Sequence of chain 1.H:
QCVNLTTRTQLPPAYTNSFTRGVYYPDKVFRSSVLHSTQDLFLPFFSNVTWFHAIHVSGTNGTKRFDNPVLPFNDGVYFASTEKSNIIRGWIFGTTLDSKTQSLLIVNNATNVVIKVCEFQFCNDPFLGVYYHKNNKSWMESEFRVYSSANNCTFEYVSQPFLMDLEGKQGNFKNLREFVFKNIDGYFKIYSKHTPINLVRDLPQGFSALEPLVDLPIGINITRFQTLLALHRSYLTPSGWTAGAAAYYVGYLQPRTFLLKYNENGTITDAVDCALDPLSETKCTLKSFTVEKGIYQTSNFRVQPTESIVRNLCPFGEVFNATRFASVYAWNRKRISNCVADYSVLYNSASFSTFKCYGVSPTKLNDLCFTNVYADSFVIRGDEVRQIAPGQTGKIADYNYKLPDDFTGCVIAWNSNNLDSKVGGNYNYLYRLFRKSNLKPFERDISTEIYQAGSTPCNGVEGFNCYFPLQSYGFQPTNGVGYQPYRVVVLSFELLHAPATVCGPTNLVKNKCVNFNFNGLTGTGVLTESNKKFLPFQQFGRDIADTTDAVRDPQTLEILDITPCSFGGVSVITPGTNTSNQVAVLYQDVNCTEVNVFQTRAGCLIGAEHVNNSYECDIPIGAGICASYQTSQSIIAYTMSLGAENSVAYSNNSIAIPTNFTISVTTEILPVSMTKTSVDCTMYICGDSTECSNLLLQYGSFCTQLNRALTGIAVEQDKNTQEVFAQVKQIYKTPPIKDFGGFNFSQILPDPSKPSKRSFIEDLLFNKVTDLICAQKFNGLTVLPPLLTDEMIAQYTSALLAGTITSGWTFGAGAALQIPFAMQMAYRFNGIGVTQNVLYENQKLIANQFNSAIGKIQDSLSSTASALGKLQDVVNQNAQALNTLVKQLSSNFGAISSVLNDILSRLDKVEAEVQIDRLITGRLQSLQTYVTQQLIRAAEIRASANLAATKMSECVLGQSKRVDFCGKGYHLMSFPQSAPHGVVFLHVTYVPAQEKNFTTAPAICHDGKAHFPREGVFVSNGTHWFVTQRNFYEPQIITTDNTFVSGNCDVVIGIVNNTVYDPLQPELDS

This small molecule binds to this protein.
Small molecule (SMILES): CC(=O)N[C@H]1[C@H](O[C@H]2[C@H](O)[C@@H](NC(C)=O)CO[C@@H]2CO)O[C@H](CO)[C@@H](O)[C@@H]1O

Binding-site contacts:
Ligand atom C4 contacts residue ASN717 of chain 1.H at 4.2 Å.
Ligand atom C5 contacts residue GLN926 of chain 1.H at 4.2 Å.
Ligand atom O7 contacts residue GLN1071 of chain 1.H at 4.2 Å.
Ligand atom O7 contacts residue ASN717 of chain 1.H at 3.6 Å (h-bond).
Ligand atom C3 contacts residue LEU922 of chain 1.H at 4.1 Å (hydrophobic).
Ligand atom N2 contacts residue ASN717 of chain 1.H at 2.8 Å (h-bond).
Ligand atom O7 contacts residue LEU922 of chain 1.H at 3.4 Å.
Ligand atom C7 contacts residue ASN717 of chain 1.H at 3.4 Å.
Ligand atom C7 contacts residue LEU922 of chain 1.H at 4.0 Å (hydrophobic).
Ligand atom O6 contacts residue GLN926 of chain 1.H at 3.9 Å.
Ligand atom C6 contacts residue GLN926 of chain 1.H at 4.0 Å.
Ligand atom O5 contacts residue ASN717 of chain 1.H at 2.3 Å (h-bond).
Ligand atom C2 contacts residue ASN717 of chain 1.H at 2.4 Å.
Ligand atom C8 contacts residue ASN717 of chain 1.H at 4.5 Å.
Ligand atom C5 contacts residue LEU922 of chain 1.H at 4.1 Å (hydrophobic).
Ligand atom C4 contacts residue LEU922 of chain 1.H at 4.5 Å (hydrophobic).
Ligand atom O4 contacts residue LEU922 of chain 1.H at 3.9 Å.
Ligand atom C1 contacts residue LEU922 of chain 1.H at 4.3 Å (hydrophobic).
Ligand atom O6 contacts residue PHE718 of chain 1.H at 4.4 Å.
Ligand atom O6 contacts residue ASN717 of chain 1.H at 4.5 Å.
Ligand atom C1 contacts residue ASN717 of chain 1.H at 1.4 Å.
Ligand atom C3 contacts residue ASN717 of chain 1.H at 3.7 Å.
Ligand atom C5 contacts residue ASN717 of chain 1.H at 3.6 Å.